Sequence of chain 2.A:
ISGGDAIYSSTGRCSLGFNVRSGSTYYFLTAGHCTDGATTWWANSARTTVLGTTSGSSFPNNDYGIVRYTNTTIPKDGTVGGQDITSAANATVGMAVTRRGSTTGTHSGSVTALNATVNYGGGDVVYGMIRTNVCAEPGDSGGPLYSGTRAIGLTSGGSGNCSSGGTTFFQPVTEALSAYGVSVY

The small molecule below binds the protein below.
Small molecule (SMILES): N[C@@H](Cc1ccc(O)cc1)C(=O)O

Binding-site contacts:
Ligand atom CZ contacts residue LEU1 of chain 2.J at 2.0 Å (hydrophobic).
Ligand atom OH contacts residue SER159 of chain 2.A at 3.3 Å.
Ligand atom C contacts residue LEU1 of chain 2.J at 0.0 Å (hydrophobic).
Ligand atom CD2 contacts residue GLY157 of chain 2.A at 3.8 Å.
Ligand atom CZ contacts residue ALA136 of chain 2.A at 3.2 Å (hydrophobic).
Ligand atom CD1 contacts residue PRO138 of chain 2.A at 3.5 Å (hydrophobic).
Ligand atom OXT contacts residue HIS33 of chain 2.A at 2.7 Å (h-bond).
Ligand atom C contacts residue SER141 of chain 2.A at 1.6 Å.
Ligand atom N contacts residue SER141 of chain 2.A at 3.0 Å (h-bond).
Ligand atom CB contacts residue SER141 of chain 2.A at 2.5 Å.
Ligand atom OXT contacts residue LEU1 of chain 2.J at 0.0 Å (h-bond).
Ligand atom OH contacts residue ALA136 of chain 2.A at 3.2 Å (h-bond).
Ligand atom CB contacts residue LEU1 of chain 2.J at 0.8 Å (hydrophobic).
Ligand atom CE2 contacts residue LEU1 of chain 2.J at 1.3 Å (hydrophobic).
Ligand atom O contacts residue SER141 of chain 2.A at 2.5 Å (h-bond).
Ligand atom CE2 contacts residue ALA136 of chain 2.A at 3.5 Å (hydrophobic).
Ligand atom CD1 contacts residue LEU1 of chain 2.J at 1.8 Å (hydrophobic).
Ligand atom OH contacts residue GLY160 of chain 2.A at 3.0 Å (h-bond).
Ligand atom N contacts residue LEU1 of chain 2.J at 0.0 Å (h-bond).
Ligand atom CE1 contacts residue LEU1 of chain 2.J at 2.1 Å (hydrophobic).
Ligand atom N contacts residue GOL1 of chain 2.O at 2.4 Å (h-bond).
Ligand atom CA contacts residue LEU1 of chain 2.J at 0.1 Å (hydrophobic).
Ligand atom O contacts residue ASP140 of chain 2.A at 3.8 Å.
Ligand atom O contacts residue GLY139 of chain 2.A at 2.8 Å (h-bond).
Ligand atom C contacts residue HIS33 of chain 2.A at 3.7 Å.
Ligand atom CG contacts residue LEU1 of chain 2.J at 1.0 Å (hydrophobic).
Ligand atom CD2 contacts residue ALA136 of chain 2.A at 3.5 Å (hydrophobic).
Ligand atom CA contacts residue SER141 of chain 2.A at 2.4 Å.
Ligand atom CA contacts residue GOL1 of chain 2.O at 3.7 Å.
Ligand atom CD2 contacts residue LEU1 of chain 2.J at 0.7 Å (hydrophobic).
Ligand atom O contacts residue PRO138 of chain 2.A at 3.7 Å.
Ligand atom OXT contacts residue SER141 of chain 2.A at 2.3 Å (h-bond).
Ligand atom CD1 contacts residue GLU137 of chain 2.A at 3.6 Å.
Ligand atom O contacts residue LEU1 of chain 2.J at 0.0 Å (h-bond).
Ligand atom CZ contacts residue GLY158 of chain 2.A at 3.8 Å.
Ligand atom CA contacts residue PRO138 of chain 2.A at 3.8 Å (hydrophobic).
Ligand atom CE2 contacts residue GLY158 of chain 2.A at 3.7 Å.
Ligand atom OH contacts residue GLY158 of chain 2.A at 3.5 Å.
Ligand atom OH contacts residue LEU1 of chain 2.J at 3.4 Å.
Ligand atom CB contacts residue GLU137 of chain 2.A at 3.9 Å.